Sequence of chain 1.A:
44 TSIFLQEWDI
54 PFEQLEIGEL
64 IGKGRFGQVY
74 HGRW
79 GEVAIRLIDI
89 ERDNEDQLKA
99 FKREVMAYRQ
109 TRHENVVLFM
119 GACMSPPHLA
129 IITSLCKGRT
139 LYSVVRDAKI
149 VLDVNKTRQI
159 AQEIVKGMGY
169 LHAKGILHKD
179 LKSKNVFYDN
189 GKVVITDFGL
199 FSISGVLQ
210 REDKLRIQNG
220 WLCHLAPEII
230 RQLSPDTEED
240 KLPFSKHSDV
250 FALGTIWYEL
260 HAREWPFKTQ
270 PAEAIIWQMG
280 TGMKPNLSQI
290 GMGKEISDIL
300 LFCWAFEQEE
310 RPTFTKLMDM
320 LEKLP

The small molecule below binds the protein below.
Small molecule (SMILES): Nc1ncnc2c1ncn2[C@@H]1O[C@H](CO[P](=O)(O)O[P](=O)(O)NP(=O)(O)O)[C@@H](O)[C@H]1O

Binding-site contacts:
Ligand atom O4' contacts residue VAL72 of chain 1.A at 3.5 Å.
Ligand atom C1' contacts residue ILE64 of chain 1.A at 3.6 Å (hydrophobic).
Ligand atom N6 contacts residue SER132 of chain 1.A at 3.5 Å (h-bond).
Ligand atom O4' contacts residue ILE64 of chain 1.A at 3.6 Å.
Ligand atom PG contacts residue LYS180 of chain 1.A at 3.4 Å.
Ligand atom O2G contacts residue ARG68 of chain 1.A at 3.3 Å (salt-bridge).
Ligand atom O1G contacts residue GLY67 of chain 1.A at 3.8 Å.
Ligand atom O1B contacts residue ASN183 of chain 1.A at 2.9 Å (h-bond).
Ligand atom O1G contacts residue ARG68 of chain 1.A at 3.2 Å (salt-bridge).
Ligand atom O3A contacts residue MG1 of chain 1.D at 3.8 Å.
Ligand atom C6 contacts residue PHE185 of chain 1.A at 3.8 Å (hydrophobic).
Ligand atom O2A contacts residue GLY67 of chain 1.A at 3.7 Å.
Ligand atom C5 contacts residue PHE185 of chain 1.A at 3.5 Å (hydrophobic).
Ligand atom PB contacts residue MG1 of chain 1.D at 3.4 Å.
Ligand atom O1A contacts residue ASN183 of chain 1.A at 3.8 Å.
Ligand atom N3 contacts residue PHE185 of chain 1.A at 3.6 Å.
Ligand atom O3G contacts residue LYS180 of chain 1.A at 3.1 Å (salt-bridge).
Ligand atom O1A contacts residue ARG84 of chain 1.A at 3.0 Å (salt-bridge).
Ligand atom O3' contacts residue GLY65 of chain 1.A at 3.9 Å.
Ligand atom O3G contacts residue MG1 of chain 1.D at 3.2 Å.
Ligand atom C5' contacts residue LYS66 of chain 1.A at 3.6 Å.
Ligand atom C4 contacts residue PHE185 of chain 1.A at 3.3 Å (hydrophobic).
Ligand atom N1 contacts residue CYS134 of chain 1.A at 3.2 Å (h-bond).
Ligand atom N3 contacts residue ILE64 of chain 1.A at 3.7 Å.
Ligand atom C2 contacts residue PHE185 of chain 1.A at 3.7 Å (hydrophobic).
Ligand atom O1A contacts residue ASP195 of chain 1.A at 2.7 Å (salt-bridge).
Ligand atom N6 contacts residue CYS134 of chain 1.A at 3.6 Å (h-bond).
Ligand atom PA contacts residue MG1 of chain 1.D at 3.6 Å.
Ligand atom O1B contacts residue MG1 of chain 1.D at 2.1 Å.
Ligand atom C2 contacts residue LEU133 of chain 1.A at 3.8 Å (hydrophobic).
Ligand atom N9 contacts residue PHE185 of chain 1.A at 3.8 Å.
Ligand atom PA contacts residue ARG84 of chain 1.A at 3.8 Å.
Ligand atom N1 contacts residue LEU133 of chain 1.A at 3.7 Å.
Ligand atom O2B contacts residue LYS182 of chain 1.A at 3.8 Å.
Ligand atom O2G contacts residue LYS180 of chain 1.A at 2.8 Å (salt-bridge).
Ligand atom O2A contacts residue ARG84 of chain 1.A at 3.1 Å (salt-bridge).
Ligand atom O1A contacts residue MG1 of chain 1.D at 2.4 Å.
Ligand atom O2' contacts residue THR138 of chain 1.A at 3.5 Å.
Ligand atom O2' contacts residue PHE185 of chain 1.A at 3.8 Å.
Ligand atom N3B contacts residue LYS182 of chain 1.A at 3.6 Å.